Sequence of chain 1.I:
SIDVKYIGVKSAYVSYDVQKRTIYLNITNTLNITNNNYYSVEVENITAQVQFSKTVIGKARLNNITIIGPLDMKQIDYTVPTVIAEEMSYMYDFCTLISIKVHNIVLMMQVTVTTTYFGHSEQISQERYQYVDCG

Sequence of chain 1.A:
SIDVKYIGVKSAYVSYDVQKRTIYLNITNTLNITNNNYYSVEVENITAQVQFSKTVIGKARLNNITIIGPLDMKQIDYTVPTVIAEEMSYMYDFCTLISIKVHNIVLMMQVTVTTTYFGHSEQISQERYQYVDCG

Binding-site contacts:
Ligand atom C5 contacts residue NAG1 of chain 1.L at 4.3 Å.
Ligand atom C1 contacts residue ASN164 of chain 1.E at 1.4 Å.
Ligand atom C1 contacts residue NAG1 of chain 1.L at 4.3 Å.
Ligand atom N2 contacts residue ASN164 of chain 1.E at 2.9 Å (h-bond).
Ligand atom C5 contacts residue ASN164 of chain 1.E at 3.7 Å.
Ligand atom C6 contacts residue NAG1 of chain 1.RA at 4.3 Å.
Ligand atom O7 contacts residue THR166 of chain 1.E at 4.1 Å.
Ligand atom C8 contacts residue THR166 of chain 1.E at 3.6 Å.
Ligand atom O7 contacts residue NAG1 of chain 1.RA at 3.1 Å.
Ligand atom C7 contacts residue THR166 of chain 1.E at 4.2 Å.
Ligand atom C2 contacts residue NAG1 of chain 1.RA at 4.3 Å.
Ligand atom N2 contacts residue NAG1 of chain 1.L at 3.9 Å.
Ligand atom C8 contacts residue THR166 of chain 1.A at 4.2 Å.
Ligand atom C4 contacts residue ASN164 of chain 1.E at 4.3 Å.
Ligand atom O5 contacts residue ASN164 of chain 1.I at 4.4 Å.
Ligand atom C7 contacts residue ASN164 of chain 1.E at 4.1 Å.
Ligand atom C7 contacts residue NAG1 of chain 1.L at 3.9 Å.
Ligand atom O5 contacts residue ASN164 of chain 1.E at 2.4 Å (h-bond).
Ligand atom O3 contacts residue NAG1 of chain 1.RA at 4.2 Å.
Ligand atom C3 contacts residue ASN164 of chain 1.E at 3.8 Å.
Ligand atom O5 contacts residue NAG1 of chain 1.RA at 4.3 Å.
Ligand atom N2 contacts residue ASN164 of chain 1.A at 4.2 Å.
Ligand atom C1 contacts residue ASN164 of chain 1.A at 4.0 Å.
Ligand atom C2 contacts residue ASN164 of chain 1.E at 2.5 Å.
Ligand atom C8 contacts residue NAG1 of chain 1.L at 3.1 Å.
Ligand atom C7 contacts residue NAG1 of chain 1.RA at 4.1 Å.
Ligand atom C4 contacts residue NAG1 of chain 1.RA at 4.3 Å.
Ligand atom C3 contacts residue NAG1 of chain 1.L at 4.3 Å.

This protein binds this small molecule.
Small molecule (SMILES): CC(=O)N[C@@H]1[C@@H](O)[C@H](O)[C@@H](CO)O[C@H]1O

Sequence of chain 1.E:
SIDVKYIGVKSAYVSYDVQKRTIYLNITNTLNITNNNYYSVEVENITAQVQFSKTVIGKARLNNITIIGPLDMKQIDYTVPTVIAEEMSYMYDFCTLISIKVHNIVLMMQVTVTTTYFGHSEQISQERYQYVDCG